Sequence of chain 1.H:
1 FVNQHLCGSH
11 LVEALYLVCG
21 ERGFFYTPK

Binding-site contacts:
Ligand atom CD2 contacts residue CYS11 of chain 1.O at 4.2 Å (hydrophobic).
Ligand atom NZ contacts residue SER12 of chain 1.O at 3.8 Å.
Ligand atom OH contacts residue CYS11 of chain 1.O at 3.1 Å (h-bond).
Ligand atom CB contacts residue LEU17 of chain 1.F at 3.8 Å (hydrophobic).
Ligand atom CE3 contacts residue CYS11 of chain 1.O at 3.4 Å (hydrophobic).
Ligand atom CG contacts residue HIS5 of chain 1.H at 3.6 Å.
Ligand atom CZ3 contacts residue CYS11 of chain 1.O at 3.8 Å (hydrophobic).
Ligand atom OH contacts residue SER9 of chain 1.O at 3.4 Å (h-bond).
Ligand atom CZ2 contacts residue HIS5 of chain 1.H at 4.1 Å.
Ligand atom CG contacts residue LEU17 of chain 1.F at 4.0 Å (hydrophobic).
Ligand atom CD1 contacts residue LEU17 of chain 1.F at 3.6 Å (hydrophobic).
Ligand atom CZ2 contacts residue LEU11 of chain 1.P at 4.1 Å (hydrophobic).
Ligand atom CD1 contacts residue HIS5 of chain 1.H at 3.5 Å.
Ligand atom NZ contacts residue GLU21 of chain 1.F at 2.5 Å (salt-bridge).
Ligand atom CA contacts residue LEU17 of chain 1.F at 4.3 Å (hydrophobic).
Ligand atom CZ3 contacts residue CYS6 of chain 1.O at 3.4 Å (hydrophobic).
Ligand atom CB contacts residue LEU16 of chain 1.O at 4.1 Å (hydrophobic).
Ligand atom CZ3 contacts residue LEU11 of chain 1.P at 4.0 Å (hydrophobic).
Ligand atom CG contacts residue LEU16 of chain 1.O at 4.0 Å (hydrophobic).
Ligand atom CB contacts residue LEU13 of chain 1.O at 4.0 Å (hydrophobic).
Ligand atom NZ contacts residue ILE10 of chain 1.O at 4.1 Å.
Ligand atom CE3 contacts residue ILE10 of chain 1.O at 4.0 Å (hydrophobic).
Ligand atom CA contacts residue ILE10 of chain 1.O at 3.8 Å (hydrophobic).
Ligand atom CA contacts residue HIS5 of chain 1.H at 3.7 Å.
Ligand atom CB contacts residue HIS5 of chain 1.H at 4.2 Å.
Ligand atom OH contacts residue CYS6 of chain 1.O at 2.5 Å (h-bond).
Ligand atom CH2 contacts residue CYS6 of chain 1.O at 3.4 Å (hydrophobic).
Ligand atom OH contacts residue ILE10 of chain 1.O at 3.9 Å.
Ligand atom NE1 contacts residue HIS5 of chain 1.H at 3.7 Å.
Ligand atom CD2 contacts residue HIS5 of chain 1.H at 3.8 Å.
Ligand atom CA contacts residue CYS11 of chain 1.O at 3.2 Å (hydrophobic).
Ligand atom CH2 contacts residue LEU11 of chain 1.P at 3.6 Å (hydrophobic).
Ligand atom CD2 contacts residue LEU16 of chain 1.O at 4.1 Å (hydrophobic).
Ligand atom NZ contacts residue CYS11 of chain 1.O at 2.7 Å (h-bond).
Ligand atom CZ2 contacts residue LEU6 of chain 1.H at 4.3 Å (hydrophobic).
Ligand atom CB contacts residue CYS11 of chain 1.O at 3.6 Å (hydrophobic).
Ligand atom NZ contacts residue LEU13 of chain 1.O at 4.3 Å.
Ligand atom CA contacts residue GLU21 of chain 1.F at 3.2 Å.
Ligand atom OH contacts residue LEU11 of chain 1.P at 4.2 Å.
Ligand atom CE2 contacts residue HIS5 of chain 1.H at 3.8 Å.

This protein binds this small molecule.
Small molecule (SMILES): NCCc1c[nH]c2ccc(O)cc12

Sequence of chain 1.F:
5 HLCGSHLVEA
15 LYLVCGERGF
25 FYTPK

Sequence of chain 1.P:
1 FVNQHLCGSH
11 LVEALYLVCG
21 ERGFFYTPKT

Sequence of chain 1.O:
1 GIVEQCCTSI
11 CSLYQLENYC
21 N